Binding-site contacts:
Ligand atom C3 contacts residue GLU6 of chain 1.B at 3.8 Å.
Ligand atom O3 contacts residue LEU255 of chain 1.B at 3.6 Å.
Ligand atom C2 contacts residue VAL7 of chain 1.B at 3.8 Å (hydrophobic).
Ligand atom O1 contacts residue VAL290 of chain 1.B at 4.4 Å.
Ligand atom C1 contacts residue ARG362 of chain 1.B at 3.5 Å.
Ligand atom C2 contacts residue PHE8 of chain 1.B at 4.4 Å (hydrophobic).
Ligand atom C3 contacts residue VAL7 of chain 1.B at 3.4 Å (hydrophobic).
Ligand atom O1 contacts residue ARG362 of chain 1.B at 3.8 Å.
Ligand atom C3 contacts residue PHE8 of chain 1.B at 3.8 Å (hydrophobic).
Ligand atom C1 contacts residue VAL7 of chain 1.B at 3.1 Å (hydrophobic).
Ligand atom O1 contacts residue PHE8 of chain 1.B at 3.9 Å.
Ligand atom O3 contacts residue VAL7 of chain 1.B at 3.0 Å (h-bond).
Ligand atom C1 contacts residue VAL290 of chain 1.B at 4.3 Å (hydrophobic).
Ligand atom O3 contacts residue GLU6 of chain 1.B at 3.4 Å.
Ligand atom O1 contacts residue VAL7 of chain 1.B at 2.5 Å (h-bond).

Sequence of chain 1.B:
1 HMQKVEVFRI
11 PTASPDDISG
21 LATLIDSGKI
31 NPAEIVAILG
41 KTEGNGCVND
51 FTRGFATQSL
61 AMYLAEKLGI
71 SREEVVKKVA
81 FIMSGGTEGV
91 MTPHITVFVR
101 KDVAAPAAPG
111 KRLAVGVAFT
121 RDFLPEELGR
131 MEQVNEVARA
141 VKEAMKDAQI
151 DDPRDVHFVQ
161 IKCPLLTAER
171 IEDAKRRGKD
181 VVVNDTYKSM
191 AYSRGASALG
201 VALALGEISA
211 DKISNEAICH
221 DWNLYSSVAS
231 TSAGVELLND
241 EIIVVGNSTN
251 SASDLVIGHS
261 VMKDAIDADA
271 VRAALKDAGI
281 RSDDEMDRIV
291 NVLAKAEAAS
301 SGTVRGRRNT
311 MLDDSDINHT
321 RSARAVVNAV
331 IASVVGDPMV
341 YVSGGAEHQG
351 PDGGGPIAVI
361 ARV

A protein and the small-molecule ligand that binds it are described below.
Small molecule (SMILES): OCCCO